Sequence of chain 1.G:
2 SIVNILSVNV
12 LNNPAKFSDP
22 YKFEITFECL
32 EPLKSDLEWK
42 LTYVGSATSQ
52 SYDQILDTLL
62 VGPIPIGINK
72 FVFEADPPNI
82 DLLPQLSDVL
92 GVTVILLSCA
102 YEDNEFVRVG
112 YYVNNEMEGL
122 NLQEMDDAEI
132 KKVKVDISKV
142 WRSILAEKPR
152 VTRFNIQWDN

Binding-site contacts:
Ligand atom CA contacts residue ILE69 of chain 1.G at 3.9 Å (hydrophobic).
Ligand atom CB contacts residue GLY63 of chain 1.G at 3.6 Å.
Ligand atom CG2 contacts residue LYS71 of chain 1.G at 3.7 Å.
Ligand atom C contacts residue LYS71 of chain 1.G at 3.8 Å.
Ligand atom CA contacts residue GLY63 of chain 1.G at 3.5 Å.
Ligand atom CB contacts residue ASN70 of chain 1.G at 3.6 Å.
Ligand atom NH2 contacts residue ASP37 of chain 1.G at 2.9 Å (salt-bridge).
Ligand atom CB contacts residue LEU61 of chain 1.G at 3.8 Å (hydrophobic).
Ligand atom N contacts residue LEU60 of chain 1.G at 3.8 Å.
Ligand atom CD contacts residue VAL62 of chain 1.G at 3.8 Å (hydrophobic).
Ligand atom O contacts residue GLY63 of chain 1.G at 3.1 Å (h-bond).
Ligand atom CB contacts residue LYS71 of chain 1.G at 3.6 Å.
Ligand atom CZ contacts residue ASP37 of chain 1.G at 3.4 Å.
Ligand atom O contacts residue VAL62 of chain 1.G at 3.4 Å.
Ligand atom C contacts residue LEU61 of chain 1.G at 3.4 Å (hydrophobic).
Ligand atom C contacts residue ILE69 of chain 1.G at 3.8 Å (hydrophobic).
Ligand atom CA contacts residue ASN70 of chain 1.G at 3.6 Å.
Ligand atom C contacts residue ILE69 of chain 1.G at 3.8 Å (hydrophobic).
Ligand atom CB contacts residue LYS71 of chain 1.G at 3.7 Å.
Ligand atom O contacts residue ILE69 of chain 1.G at 3.1 Å (h-bond).
Ligand atom NH1 contacts residue GLY63 of chain 1.G at 3.5 Å (h-bond).
Ligand atom N contacts residue LYS71 of chain 1.G at 2.7 Å (salt-bridge).
Ligand atom CA contacts residue LYS71 of chain 1.G at 3.6 Å.
Ligand atom CA contacts residue ILE69 of chain 1.G at 3.6 Å (hydrophobic).
Ligand atom CA contacts residue LEU61 of chain 1.G at 3.1 Å (hydrophobic).
Ligand atom O contacts residue ASN70 of chain 1.G at 3.9 Å.
Ligand atom C contacts residue LYS71 of chain 1.G at 3.5 Å.
Ligand atom N contacts residue ILE69 of chain 1.G at 2.9 Å (h-bond).
Ligand atom NH1 contacts residue PRO64 of chain 1.G at 3.7 Å.
Ligand atom NE contacts residue GLY63 of chain 1.G at 3.9 Å.
Ligand atom CD contacts residue ASP37 of chain 1.G at 3.9 Å.
Ligand atom CA contacts residue LYS71 of chain 1.G at 3.5 Å.
Ligand atom O contacts residue LEU61 of chain 1.G at 3.5 Å (h-bond).
Ligand atom CD1 contacts residue VAL62 of chain 1.G at 3.9 Å (hydrophobic).
Ligand atom CG contacts residue PRO66 of chain 1.G at 3.8 Å (hydrophobic).
Ligand atom N contacts residue LEU61 of chain 1.G at 2.9 Å (h-bond).
Ligand atom CG contacts residue LEU61 of chain 1.G at 3.8 Å (hydrophobic).
Ligand atom NE contacts residue ASP37 of chain 1.G at 3.8 Å.
Ligand atom CB contacts residue ILE69 of chain 1.G at 3.9 Å (hydrophobic).
Ligand atom O contacts residue LYS71 of chain 1.G at 3.0 Å (salt-bridge).

A small-molecule ligand and the protein it binds are described below.
Small molecule (SMILES): CC[C@H](C)[C@H](NC(=O)[C@@H](N)CCCN=C(N)N)C(=O)N[C@@H](C)C(=O)N1CCC[C@H]1C(=O)N[C@H](C(=O)N1CCC[C@H]1C(=O)N[C@H](C(=O)N[C@@H](Cc1ccc(O)cc1)C(=O)N1CCC[C@H]1C(=O)O)C(C)C)[C@@H](C)O